This small molecule binds to this protein.
Small molecule (SMILES): Nc1ccn([C@@H]2O[C@H](CO[P](=O)(O)O[C@H]3[C@@H](O)[C@H](n4ccc(N)nc4=O)O[C@@H]3CO[P](=O)(O)O[C@H]3[C@@H](O)[C@H](n4ccc(N)nc4=O)O[C@@H]3CO)[C@@H](O)[C@H]2O)c(=O)n1

Sequence of chain 12.D:
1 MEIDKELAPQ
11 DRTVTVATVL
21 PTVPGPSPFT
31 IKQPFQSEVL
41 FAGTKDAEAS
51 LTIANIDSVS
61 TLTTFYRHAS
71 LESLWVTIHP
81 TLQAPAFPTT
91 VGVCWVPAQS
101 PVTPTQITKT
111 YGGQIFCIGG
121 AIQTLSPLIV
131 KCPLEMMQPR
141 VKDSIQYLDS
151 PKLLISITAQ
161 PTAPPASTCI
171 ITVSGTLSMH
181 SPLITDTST

Binding-site contacts:
Ligand atom C4' contacts residue TRP75 of chain 11.C at 4.5 Å (hydrophobic).
Ligand atom O4' contacts residue ARG12 of chain 12.D at 4.0 Å.
Ligand atom P contacts residue TRP75 of chain 11.C at 4.3 Å.
Ligand atom C5' contacts residue ARG12 of chain 12.D at 4.3 Å.
Ligand atom C4' contacts residue ARG12 of chain 12.D at 3.6 Å.
Ligand atom OP2 contacts residue SER73 of chain 11.C at 4.0 Å.
Ligand atom C5' contacts residue LYS131 of chain 11.C at 4.2 Å.
Ligand atom O3' contacts residue TRP75 of chain 11.C at 3.6 Å.
Ligand atom O2' contacts residue TYR111 of chain 12.D at 4.3 Å.
Ligand atom O2' contacts residue VAL14 of chain 12.D at 4.3 Å.
Ligand atom O5' contacts residue ARG12 of chain 12.D at 4.1 Å.
Ligand atom O3' contacts residue THR13 of chain 12.D at 4.4 Å.
Ligand atom C1' contacts residue ARG12 of chain 12.D at 3.9 Å.
Ligand atom P contacts residue SER73 of chain 11.C at 4.1 Å.
Ligand atom O2' contacts residue THR13 of chain 12.D at 3.8 Å.
Ligand atom OP1 contacts residue SER73 of chain 11.C at 3.2 Å (h-bond).
Ligand atom OP1 contacts residue VAL14 of chain 12.D at 3.4 Å.
Ligand atom O2' contacts residue ARG12 of chain 12.D at 3.6 Å.
Ligand atom O2 contacts residue ARG12 of chain 12.D at 3.6 Å.
Ligand atom O2' contacts residue ASP11 of chain 12.D at 3.5 Å.
Ligand atom OP1 contacts residue TRP75 of chain 11.C at 3.9 Å.
Ligand atom OP1 contacts residue THR176 of chain 11.C at 3.4 Å (h-bond).
Ligand atom C2 contacts residue ARG12 of chain 12.D at 4.5 Å.
Ligand atom O5' contacts residue TYR111 of chain 12.D at 4.4 Å.
Ligand atom P contacts residue TYR111 of chain 12.D at 4.5 Å.
Ligand atom OP1 contacts residue TYR111 of chain 12.D at 3.6 Å (h-bond).
Ligand atom O5' contacts residue LYS131 of chain 11.C at 3.3 Å.

Sequence of chain 11.C:
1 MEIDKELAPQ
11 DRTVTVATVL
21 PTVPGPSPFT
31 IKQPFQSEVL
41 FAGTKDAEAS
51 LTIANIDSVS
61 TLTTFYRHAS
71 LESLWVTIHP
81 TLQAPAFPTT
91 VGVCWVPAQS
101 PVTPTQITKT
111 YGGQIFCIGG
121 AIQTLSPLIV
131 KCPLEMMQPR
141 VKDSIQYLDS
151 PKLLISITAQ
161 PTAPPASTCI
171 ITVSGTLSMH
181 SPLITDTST